Sequence of chain 1.B:
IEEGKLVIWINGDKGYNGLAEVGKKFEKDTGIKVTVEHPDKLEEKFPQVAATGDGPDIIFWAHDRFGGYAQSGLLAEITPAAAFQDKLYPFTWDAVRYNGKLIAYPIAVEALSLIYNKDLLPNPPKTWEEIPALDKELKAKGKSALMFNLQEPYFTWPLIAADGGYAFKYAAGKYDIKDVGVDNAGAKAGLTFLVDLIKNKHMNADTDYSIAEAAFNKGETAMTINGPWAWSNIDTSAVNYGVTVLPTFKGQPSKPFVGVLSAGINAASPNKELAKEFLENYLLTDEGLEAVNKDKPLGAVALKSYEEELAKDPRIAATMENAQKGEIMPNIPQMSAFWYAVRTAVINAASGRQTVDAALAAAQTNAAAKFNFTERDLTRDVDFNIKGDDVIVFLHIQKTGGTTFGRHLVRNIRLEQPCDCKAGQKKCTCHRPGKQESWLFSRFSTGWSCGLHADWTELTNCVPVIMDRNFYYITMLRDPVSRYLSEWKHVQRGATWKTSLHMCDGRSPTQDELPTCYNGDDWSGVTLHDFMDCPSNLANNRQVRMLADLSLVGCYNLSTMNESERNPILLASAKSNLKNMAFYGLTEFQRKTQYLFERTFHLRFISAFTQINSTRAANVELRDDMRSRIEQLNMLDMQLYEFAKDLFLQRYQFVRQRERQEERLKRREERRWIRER

This small molecule binds to this protein.
Small molecule (SMILES): Nc1ncnc2c1ncn2[C@@H]1O[C@H](COP(=O)(O)O)[C@@H](OP(=O)(O)O)[C@H]1O

Binding-site contacts:
Ligand atom P1 contacts residue SER496 of chain 1.B at 3.4 Å.
Ligand atom O3P contacts residue SER496 of chain 1.B at 2.7 Å (h-bond).
Ligand atom O2P contacts residue ALA627 of chain 1.B at 2.8 Å (h-bond).
Ligand atom O2P contacts residue THR625 of chain 1.B at 3.5 Å.
Ligand atom O6P contacts residue HIS398 of chain 1.B at 2.6 Å (h-bond).
Ligand atom N6 contacts residue THR620 of chain 1.B at 2.9 Å (h-bond).
Ligand atom C4' contacts residue ARG488 of chain 1.B at 3.5 Å.
Ligand atom O4P contacts residue GLY404 of chain 1.B at 3.4 Å (h-bond).
Ligand atom P1 contacts residue ARG626 of chain 1.B at 3.6 Å.
Ligand atom N3 contacts residue ILE622 of chain 1.B at 3.6 Å (h-bond).
Ligand atom O6P contacts residue LYS401 of chain 1.B at 3.2 Å (salt-bridge).
Ligand atom O5' contacts residue LYS401 of chain 1.B at 3.4 Å.
Ligand atom O2P contacts residue ARG626 of chain 1.B at 3.3 Å (salt-bridge).
Ligand atom O2' contacts residue THR625 of chain 1.B at 3.5 Å.
Ligand atom C6 contacts residue GLN600 of chain 1.B at 3.6 Å.
Ligand atom N1 contacts residue GLN621 of chain 1.B at 3.6 Å (h-bond).
Ligand atom O3' contacts residue ARG488 of chain 1.B at 3.0 Å (salt-bridge).
Ligand atom C2 contacts residue ILE622 of chain 1.B at 3.1 Å (hydrophobic).
Ligand atom O4P contacts residue TLA1 of chain 1.NA at 3.6 Å.
Ligand atom O5' contacts residue THR402 of chain 1.B at 3.6 Å.
Ligand atom O4P contacts residue THR405 of chain 1.B at 2.7 Å (h-bond).
Ligand atom O2P contacts residue ARG488 of chain 1.B at 2.9 Å (salt-bridge).
Ligand atom C8 contacts residue TLA1 of chain 1.NA at 3.4 Å.
Ligand atom O6P contacts residue THR402 of chain 1.B at 3.3 Å (h-bond).
Ligand atom C8 contacts residue THR406 of chain 1.B at 3.5 Å.
Ligand atom N6 contacts residue GLN600 of chain 1.B at 3.3 Å.
Ligand atom O6P contacts residue GLY404 of chain 1.B at 2.9 Å (h-bond).
Ligand atom O3' contacts residue SER496 of chain 1.B at 3.4 Å (h-bond).
Ligand atom O5' contacts residue GLY403 of chain 1.B at 2.9 Å (h-bond).
Ligand atom O2P contacts residue SER496 of chain 1.B at 3.5 Å.
Ligand atom C5' contacts residue TLA1 of chain 1.NA at 3.5 Å.
Ligand atom O1P contacts residue THR625 of chain 1.B at 3.5 Å.
Ligand atom O4' contacts residue GLY403 of chain 1.B at 3.2 Å.
Ligand atom O1P contacts residue ARG626 of chain 1.B at 2.9 Å (salt-bridge).
Ligand atom O5P contacts residue LYS401 of chain 1.B at 2.8 Å (salt-bridge).
Ligand atom N3 contacts residue THR597 of chain 1.B at 3.6 Å.
Ligand atom P2 contacts residue GLY404 of chain 1.B at 3.6 Å.
Ligand atom N1 contacts residue ILE622 of chain 1.B at 3.1 Å (h-bond).
Ligand atom O6P contacts residue GLY403 of chain 1.B at 3.3 Å (h-bond).
Ligand atom N7 contacts residue THR406 of chain 1.B at 3.0 Å (h-bond).